A small-molecule ligand and the protein it binds are described below.
Small molecule (SMILES): C/C(O)=C1\C=C(c2ccccn2)c2cccc[n+]21

Binding-site contacts:
Ligand atom C12 contacts residue LEU62 of chain 2.C at 4.2 Å (hydrophobic).
Ligand atom N1 contacts residue LEU62 of chain 2.C at 4.2 Å.
Ligand atom C1 contacts residue VAL57 of chain 2.C at 4.0 Å (hydrophobic).
Ligand atom N1 contacts residue GLN55 of chain 2.C at 4.2 Å.
Ligand atom C9 contacts residue TRP51 of chain 2.C at 3.4 Å (hydrophobic).
Ligand atom C13 contacts residue LEU64 of chain 2.C at 4.3 Å (hydrophobic).
Ligand atom C1 contacts residue ILE116 of chain 2.C at 3.8 Å (hydrophobic).
Ligand atom C10 contacts residue GLN55 of chain 2.C at 3.7 Å.
Ligand atom O contacts residue ASN110 of chain 2.C at 2.8 Å (h-bond).
Ligand atom C6 contacts residue LEU62 of chain 2.C at 4.0 Å (hydrophobic).
Ligand atom C8 contacts residue TRP51 of chain 2.C at 3.5 Å (hydrophobic).
Ligand atom C1 contacts residue CYS106 of chain 2.C at 4.4 Å (hydrophobic).
Ligand atom C1 contacts residue PHE53 of chain 2.C at 3.8 Å (hydrophobic).
Ligand atom C10 contacts residue TRP51 of chain 2.C at 4.0 Å (hydrophobic).
Ligand atom C1 contacts residue PRO52 of chain 2.C at 4.4 Å (hydrophobic).
Ligand atom C10 contacts residue LEU62 of chain 2.C at 4.3 Å (hydrophobic).
Ligand atom N2 contacts residue ASN110 of chain 2.C at 4.0 Å.
Ligand atom C11 contacts residue LEU62 of chain 2.C at 4.0 Å (hydrophobic).
Ligand atom C14 contacts residue ASN110 of chain 2.C at 3.1 Å.
Ligand atom C5 contacts residue ILE116 of chain 2.C at 4.2 Å (hydrophobic).
Ligand atom C2 contacts residue ILE116 of chain 2.C at 3.9 Å (hydrophobic).
Ligand atom C7 contacts residue LEU62 of chain 2.C at 4.0 Å (hydrophobic).
Ligand atom C6 contacts residue PRO52 of chain 2.C at 4.3 Å (hydrophobic).
Ligand atom C14 contacts residue LEU64 of chain 2.C at 4.1 Å (hydrophobic).
Ligand atom C15 contacts residue LEU64 of chain 2.C at 4.2 Å (hydrophobic).
Ligand atom C2 contacts residue VAL57 of chain 2.C at 4.1 Å (hydrophobic).
Ligand atom O contacts residue TYR67 of chain 2.C at 4.3 Å.
Ligand atom C4 contacts residue PRO52 of chain 2.C at 3.8 Å (hydrophobic).
Ligand atom N2 contacts residue ILE116 of chain 2.C at 4.2 Å.
Ligand atom C3 contacts residue ILE116 of chain 2.C at 3.6 Å (hydrophobic).
Ligand atom C5 contacts residue LEU62 of chain 2.C at 3.9 Å (hydrophobic).
Ligand atom C7 contacts residue TRP51 of chain 2.C at 4.3 Å (hydrophobic).
Ligand atom C8 contacts residue LEU62 of chain 2.C at 4.0 Å (hydrophobic).
Ligand atom O contacts residue CYS106 of chain 2.C at 4.4 Å.
Ligand atom C4 contacts residue ILE116 of chain 2.C at 3.7 Å (hydrophobic).
Ligand atom C2 contacts residue ASN110 of chain 2.C at 3.7 Å.
Ligand atom N1 contacts residue PRO52 of chain 2.C at 3.6 Å.
Ligand atom C15 contacts residue ASN110 of chain 2.C at 2.8 Å.
Ligand atom C9 contacts residue LEU62 of chain 2.C at 4.1 Å (hydrophobic).
Ligand atom C10 contacts residue PRO52 of chain 2.C at 4.0 Å (hydrophobic).

Sequence of chain 2.C:
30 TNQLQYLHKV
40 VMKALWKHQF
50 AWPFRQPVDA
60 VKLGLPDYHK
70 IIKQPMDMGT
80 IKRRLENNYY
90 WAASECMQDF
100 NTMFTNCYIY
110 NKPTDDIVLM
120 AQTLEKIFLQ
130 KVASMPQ